Binding-site contacts:
Ligand atom C3 contacts residue SER402 of chain 1.A at 4.4 Å.
Ligand atom C2 contacts residue ASN528 of chain 1.A at 2.5 Å.
Ligand atom O7 contacts residue SER527 of chain 1.A at 3.1 Å (h-bond).
Ligand atom C7 contacts residue SER402 of chain 1.A at 3.6 Å.
Ligand atom O7 contacts residue SER402 of chain 1.A at 3.5 Å (h-bond).
Ligand atom O5 contacts residue ASN528 of chain 1.A at 2.3 Å (h-bond).
Ligand atom N2 contacts residue SER402 of chain 1.A at 3.9 Å.
Ligand atom C8 contacts residue ASN528 of chain 1.A at 3.8 Å.
Ligand atom C1 contacts residue ASN528 of chain 1.A at 1.4 Å.
Ligand atom O3 contacts residue SER402 of chain 1.A at 3.5 Å.
Ligand atom C4 contacts residue ASN528 of chain 1.A at 4.2 Å.
Ligand atom C8 contacts residue SER402 of chain 1.A at 4.4 Å.
Ligand atom C3 contacts residue ASN528 of chain 1.A at 3.8 Å.
Ligand atom N2 contacts residue ASN528 of chain 1.A at 3.0 Å (h-bond).
Ligand atom C7 contacts residue SER527 of chain 1.A at 3.6 Å.
Ligand atom N2 contacts residue SER527 of chain 1.A at 3.8 Å.
Ligand atom C5 contacts residue ASN528 of chain 1.A at 3.6 Å.
Ligand atom O7 contacts residue ASP525 of chain 1.A at 4.0 Å.
Ligand atom C7 contacts residue ASN528 of chain 1.A at 3.6 Å.

Sequence of chain 1.A:
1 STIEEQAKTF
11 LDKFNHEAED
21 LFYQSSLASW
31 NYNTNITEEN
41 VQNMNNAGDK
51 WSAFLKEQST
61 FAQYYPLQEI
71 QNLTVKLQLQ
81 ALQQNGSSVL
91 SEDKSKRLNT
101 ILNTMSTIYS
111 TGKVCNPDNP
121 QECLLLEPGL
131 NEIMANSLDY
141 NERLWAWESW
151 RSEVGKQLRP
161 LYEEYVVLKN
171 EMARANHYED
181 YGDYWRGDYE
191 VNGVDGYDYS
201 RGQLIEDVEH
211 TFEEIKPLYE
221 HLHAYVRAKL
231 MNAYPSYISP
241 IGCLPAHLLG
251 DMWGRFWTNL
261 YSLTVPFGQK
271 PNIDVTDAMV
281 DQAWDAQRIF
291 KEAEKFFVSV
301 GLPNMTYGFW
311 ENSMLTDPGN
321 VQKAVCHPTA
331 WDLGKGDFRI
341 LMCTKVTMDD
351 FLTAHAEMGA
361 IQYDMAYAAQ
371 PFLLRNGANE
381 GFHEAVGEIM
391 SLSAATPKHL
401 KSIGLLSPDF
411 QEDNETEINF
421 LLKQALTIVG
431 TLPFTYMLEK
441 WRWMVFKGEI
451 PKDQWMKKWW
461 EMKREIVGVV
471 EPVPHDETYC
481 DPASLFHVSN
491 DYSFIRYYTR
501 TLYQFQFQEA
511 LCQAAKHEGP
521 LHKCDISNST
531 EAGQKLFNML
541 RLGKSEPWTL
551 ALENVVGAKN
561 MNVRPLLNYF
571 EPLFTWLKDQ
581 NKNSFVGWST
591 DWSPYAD

A protein and the small-molecule ligand that binds it are described below.
Small molecule (SMILES): CC(=O)N[C@@H]1[C@@H](O)[C@H](O)[C@@H](CO)O[C@H]1O